Sequence of chain 3.A:
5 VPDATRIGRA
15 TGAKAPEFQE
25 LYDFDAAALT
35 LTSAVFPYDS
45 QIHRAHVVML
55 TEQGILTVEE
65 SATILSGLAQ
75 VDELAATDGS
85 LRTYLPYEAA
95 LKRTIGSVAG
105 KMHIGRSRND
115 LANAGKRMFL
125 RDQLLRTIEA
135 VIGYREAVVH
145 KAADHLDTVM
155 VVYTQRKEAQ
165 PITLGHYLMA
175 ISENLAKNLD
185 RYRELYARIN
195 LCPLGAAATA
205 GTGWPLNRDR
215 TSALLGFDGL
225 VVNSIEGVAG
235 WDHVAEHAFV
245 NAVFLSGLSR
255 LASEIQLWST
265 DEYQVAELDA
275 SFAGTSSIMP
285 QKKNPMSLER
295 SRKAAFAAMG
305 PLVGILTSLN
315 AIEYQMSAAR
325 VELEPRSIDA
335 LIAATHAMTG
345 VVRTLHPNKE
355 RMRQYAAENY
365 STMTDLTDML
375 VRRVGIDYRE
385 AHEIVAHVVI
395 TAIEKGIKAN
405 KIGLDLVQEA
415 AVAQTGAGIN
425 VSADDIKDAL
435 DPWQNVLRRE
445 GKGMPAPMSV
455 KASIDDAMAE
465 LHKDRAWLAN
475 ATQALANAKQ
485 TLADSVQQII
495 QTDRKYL

Sequence of chain 4.A:
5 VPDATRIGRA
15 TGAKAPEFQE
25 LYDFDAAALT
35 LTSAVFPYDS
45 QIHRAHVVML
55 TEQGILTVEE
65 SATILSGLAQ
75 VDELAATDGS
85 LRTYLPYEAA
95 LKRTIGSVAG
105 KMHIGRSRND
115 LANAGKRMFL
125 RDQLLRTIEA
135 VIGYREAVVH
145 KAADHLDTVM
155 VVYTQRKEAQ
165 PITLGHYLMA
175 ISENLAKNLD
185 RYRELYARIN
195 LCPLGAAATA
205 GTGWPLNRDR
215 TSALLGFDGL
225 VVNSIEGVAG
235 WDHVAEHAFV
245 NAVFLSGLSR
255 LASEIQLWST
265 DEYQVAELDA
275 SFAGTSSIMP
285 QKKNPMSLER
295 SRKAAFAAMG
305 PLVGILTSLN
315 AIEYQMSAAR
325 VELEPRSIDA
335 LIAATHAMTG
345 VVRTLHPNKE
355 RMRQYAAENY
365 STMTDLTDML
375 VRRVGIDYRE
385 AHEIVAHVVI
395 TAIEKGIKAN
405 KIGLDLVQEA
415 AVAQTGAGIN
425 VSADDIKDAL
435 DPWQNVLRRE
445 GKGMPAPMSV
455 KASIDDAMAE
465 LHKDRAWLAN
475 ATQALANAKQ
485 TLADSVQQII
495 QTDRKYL

Binding-site contacts:
Ligand atom O contacts residue ARG112 of chain 4.A at 3.5 Å (salt-bridge).
Ligand atom C contacts residue ARG112 of chain 4.A at 3.3 Å.
Ligand atom C6 contacts residue ARG112 of chain 4.A at 4.2 Å.
Ligand atom O contacts residue MET320 of chain 4.A at 4.4 Å.
Ligand atom C4 contacts residue MET290 of chain 3.A at 3.6 Å (hydrophobic).
Ligand atom C6 contacts residue TYR26 of chain 3.A at 3.4 Å (hydrophobic).
Ligand atom C5 contacts residue MET290 of chain 3.A at 3.7 Å (hydrophobic).
Ligand atom O contacts residue ASN113 of chain 4.A at 4.1 Å.
Ligand atom C5 contacts residue ARG294 of chain 3.A at 4.0 Å.
Ligand atom O8 contacts residue MET290 of chain 3.A at 3.6 Å.
Ligand atom C6 contacts residue MET290 of chain 3.A at 3.5 Å (hydrophobic).
Ligand atom OXT contacts residue ARG112 of chain 4.A at 3.7 Å.
Ligand atom O7 contacts residue MET290 of chain 3.A at 3.4 Å.
Ligand atom O7 contacts residue ARG294 of chain 3.A at 3.1 Å (salt-bridge).
Ligand atom C5 contacts residue ARG112 of chain 4.A at 3.7 Å.
Ligand atom C4 contacts residue ARG112 of chain 4.A at 3.3 Å.
Ligand atom O8 contacts residue TYR26 of chain 3.A at 3.5 Å (h-bond).
Ligand atom O7 contacts residue TYR26 of chain 3.A at 2.5 Å (h-bond).
Ligand atom C6 contacts residue ARG294 of chain 3.A at 4.0 Å.
Ligand atom O8 contacts residue ARG112 of chain 4.A at 4.1 Å.

This small molecule binds to this protein.
Small molecule (SMILES): O=C(O)/C=C/C(=O)O